Sequence of chain 1.B:
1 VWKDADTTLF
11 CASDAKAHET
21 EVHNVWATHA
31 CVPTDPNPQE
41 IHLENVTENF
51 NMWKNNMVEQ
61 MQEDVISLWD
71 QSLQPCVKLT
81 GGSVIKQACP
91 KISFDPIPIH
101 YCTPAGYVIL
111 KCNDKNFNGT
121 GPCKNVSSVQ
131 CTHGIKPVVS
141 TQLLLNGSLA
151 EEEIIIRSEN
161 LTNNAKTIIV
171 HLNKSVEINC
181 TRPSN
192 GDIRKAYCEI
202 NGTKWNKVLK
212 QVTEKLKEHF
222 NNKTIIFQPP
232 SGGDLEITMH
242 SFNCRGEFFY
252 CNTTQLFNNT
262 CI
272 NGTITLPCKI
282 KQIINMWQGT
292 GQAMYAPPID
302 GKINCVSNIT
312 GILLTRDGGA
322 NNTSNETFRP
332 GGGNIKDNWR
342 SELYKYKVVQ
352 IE

Binding-site contacts:
Ligand atom C2 contacts residue THR255 of chain 1.B at 4.3 Å.
Ligand atom C8 contacts residue ASN253 of chain 1.B at 2.9 Å.
Ligand atom C8 contacts residue MET240 of chain 1.B at 4.5 Å (hydrophobic).
Ligand atom C1 contacts residue ASN253 of chain 1.B at 1.4 Å.
Ligand atom C3 contacts residue ASN253 of chain 1.B at 3.4 Å.
Ligand atom C6 contacts residue THR255 of chain 1.B at 3.6 Å.
Ligand atom O3 contacts residue ASN253 of chain 1.B at 4.3 Å.
Ligand atom O7 contacts residue MET240 of chain 1.B at 4.2 Å.
Ligand atom C5 contacts residue THR255 of chain 1.B at 3.3 Å.
Ligand atom O7 contacts residue ASN253 of chain 1.B at 4.3 Å.
Ligand atom O5 contacts residue ASN253 of chain 1.B at 2.4 Å (h-bond).
Ligand atom N2 contacts residue ASN253 of chain 1.B at 2.5 Å (h-bond).
Ligand atom C2 contacts residue ASN253 of chain 1.B at 2.0 Å.
Ligand atom C5 contacts residue ASN253 of chain 1.B at 3.6 Å.
Ligand atom C4 contacts residue ASN253 of chain 1.B at 3.9 Å.
Ligand atom O5 contacts residue THR255 of chain 1.B at 2.9 Å (h-bond).
Ligand atom C7 contacts residue ASN253 of chain 1.B at 3.1 Å.
Ligand atom C1 contacts residue THR255 of chain 1.B at 2.9 Å.

The small molecule below binds the protein below.
Small molecule (SMILES): CC(=O)N[C@@H]1[C@@H](O)[C@H](O)[C@@H](CO)O[C@H]1O